Sequence of chain 1.A:
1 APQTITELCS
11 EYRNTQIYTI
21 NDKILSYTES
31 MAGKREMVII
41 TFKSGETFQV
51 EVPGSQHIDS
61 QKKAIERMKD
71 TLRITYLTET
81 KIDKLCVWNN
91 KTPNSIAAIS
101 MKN

Binding-site contacts:
Ligand atom C4 contacts residue TRP88 of chain 1.A at 3.5 Å (hydrophobic).
Ligand atom O4 contacts residue GLU51 of chain 1.A at 2.6 Å (salt-bridge).
Ligand atom C3 contacts residue TRP88 of chain 1.A at 3.6 Å (hydrophobic).
Ligand atom O6 contacts residue GLN61 of chain 1.A at 3.1 Å (h-bond).
Ligand atom O5 contacts residue GLN56 of chain 1.A at 3.7 Å.
Ligand atom C2 contacts residue ASN90 of chain 1.A at 4.2 Å.
Ligand atom O3 contacts residue GLU51 of chain 1.A at 4.1 Å.
Ligand atom O3 contacts residue ASN90 of chain 1.A at 2.8 Å (h-bond).
Ligand atom O1 contacts residue TRP88 of chain 1.A at 3.8 Å.
Ligand atom C3 contacts residue ASN90 of chain 1.A at 3.9 Å.
Ligand atom C2 contacts residue LYS91 of chain 1.A at 3.9 Å.
Ligand atom C6 contacts residue TRP88 of chain 1.A at 3.6 Å (hydrophobic).
Ligand atom C4 contacts residue LYS91 of chain 1.A at 3.9 Å.
Ligand atom C3 contacts residue GLU51 of chain 1.A at 4.3 Å.
Ligand atom C3 contacts residue LYS91 of chain 1.A at 3.6 Å.
Ligand atom C4 contacts residue GLU51 of chain 1.A at 3.4 Å.
Ligand atom O3 contacts residue TRP88 of chain 1.A at 3.7 Å.
Ligand atom O6 contacts residue TRP88 of chain 1.A at 3.8 Å.
Ligand atom O4 contacts residue LYS91 of chain 1.A at 3.0 Å (salt-bridge).
Ligand atom O6 contacts residue HIS57 of chain 1.A at 3.7 Å.
Ligand atom C6 contacts residue GLU51 of chain 1.A at 4.4 Å.
Ligand atom O2 contacts residue ASN90 of chain 1.A at 3.1 Å (h-bond).
Ligand atom C6 contacts residue GLN61 of chain 1.A at 4.0 Å.
Ligand atom O4 contacts residue GLN56 of chain 1.A at 3.4 Å.
Ligand atom C5 contacts residue TRP88 of chain 1.A at 3.6 Å (hydrophobic).
Ligand atom C6 contacts residue GLN56 of chain 1.A at 4.0 Å.
Ligand atom O6 contacts residue GLN56 of chain 1.A at 3.5 Å (h-bond).
Ligand atom C6 contacts residue HIS57 of chain 1.A at 3.6 Å.
Ligand atom O3 contacts residue LYS91 of chain 1.A at 2.9 Å (salt-bridge).

A protein and the small-molecule ligand that binds it are described below.
Small molecule (SMILES): OC[C@H]1O[C@H](O)[C@H](O)[C@@H](O)[C@H]1O